Sequence of chain 1.D:
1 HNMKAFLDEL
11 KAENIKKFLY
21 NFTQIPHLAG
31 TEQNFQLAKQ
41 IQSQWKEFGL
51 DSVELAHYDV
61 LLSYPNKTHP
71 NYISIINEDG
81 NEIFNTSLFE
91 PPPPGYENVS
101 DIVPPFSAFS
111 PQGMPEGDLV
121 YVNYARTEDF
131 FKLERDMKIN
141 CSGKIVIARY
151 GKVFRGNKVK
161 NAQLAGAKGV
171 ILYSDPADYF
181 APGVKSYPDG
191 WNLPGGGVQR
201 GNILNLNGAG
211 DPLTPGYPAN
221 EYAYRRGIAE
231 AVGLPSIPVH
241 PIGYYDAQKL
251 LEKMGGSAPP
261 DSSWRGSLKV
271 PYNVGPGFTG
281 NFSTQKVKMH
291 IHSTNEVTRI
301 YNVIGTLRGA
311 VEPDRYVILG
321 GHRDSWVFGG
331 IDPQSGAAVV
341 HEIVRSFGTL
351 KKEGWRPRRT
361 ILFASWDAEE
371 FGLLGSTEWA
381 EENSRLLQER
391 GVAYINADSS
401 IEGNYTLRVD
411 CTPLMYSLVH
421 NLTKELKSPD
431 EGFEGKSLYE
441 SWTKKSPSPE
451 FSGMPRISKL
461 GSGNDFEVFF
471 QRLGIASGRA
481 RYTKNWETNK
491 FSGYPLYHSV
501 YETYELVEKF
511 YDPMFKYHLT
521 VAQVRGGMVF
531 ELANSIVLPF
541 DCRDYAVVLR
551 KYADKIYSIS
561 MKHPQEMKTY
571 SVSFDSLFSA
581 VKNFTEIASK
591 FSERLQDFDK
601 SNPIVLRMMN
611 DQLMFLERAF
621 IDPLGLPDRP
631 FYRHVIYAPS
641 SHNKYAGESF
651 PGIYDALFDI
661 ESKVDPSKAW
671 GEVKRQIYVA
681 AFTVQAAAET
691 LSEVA

The small molecule below binds the protein below.
Small molecule (SMILES): CC(=O)N[C@H]1[C@@H](O[C@H]2[C@H](O)[C@@H](NC(C)=O)CO[C@@H]2CO)O[C@H](CO)[C@@H](O)[C@@H]1O

Binding-site contacts:
Ligand atom C1 contacts residue ASN98 of chain 1.D at 1.5 Å.
Ligand atom C5 contacts residue ASN98 of chain 1.D at 2.7 Å.
Ligand atom C7 contacts residue ASN98 of chain 1.D at 4.2 Å.
Ligand atom C4 contacts residue ASN98 of chain 1.D at 3.3 Å.
Ligand atom O4 contacts residue ASN98 of chain 1.D at 4.0 Å.
Ligand atom N2 contacts residue ASN98 of chain 1.D at 2.9 Å (h-bond).
Ligand atom C2 contacts residue ASN98 of chain 1.D at 2.4 Å.
Ligand atom C6 contacts residue ASN98 of chain 1.D at 4.1 Å.
Ligand atom C3 contacts residue ASN98 of chain 1.D at 2.8 Å.
Ligand atom O5 contacts residue ASN98 of chain 1.D at 2.4 Å (h-bond).
Ligand atom O3 contacts residue ASN98 of chain 1.D at 4.2 Å.